Sequence of chain 4.C:
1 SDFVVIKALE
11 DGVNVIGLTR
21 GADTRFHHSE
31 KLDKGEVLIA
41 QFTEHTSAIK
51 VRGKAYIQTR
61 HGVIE

Binding-site contacts:
Ligand atom CD1 contacts residue SER47 of chain 4.C at 3.5 Å.
Ligand atom OXT contacts residue THR43 of chain 2.A at 2.6 Å (h-bond).
Ligand atom O contacts residue THR19 of chain 4.C at 4.0 Å.
Ligand atom OXT contacts residue GLY21 of chain 4.C at 4.0 Å.
Ligand atom O contacts residue THR43 of chain 2.A at 3.6 Å.
Ligand atom NE1 contacts residue GLN41 of chain 2.A at 2.9 Å (h-bond).
Ligand atom C contacts residue THR43 of chain 2.A at 3.5 Å.
Ligand atom CA contacts residue GLY21 of chain 4.C at 3.5 Å.
Ligand atom CB contacts residue THR24 of chain 4.C at 3.6 Å.
Ligand atom CE2 contacts residue THR46 of chain 2.A at 4.0 Å.
Ligand atom N contacts residue THR24 of chain 4.C at 2.8 Å (h-bond).
Ligand atom O contacts residue SER47 of chain 4.C at 2.9 Å (h-bond).
Ligand atom CA contacts residue THR19 of chain 4.C at 3.7 Å.
Ligand atom CZ2 contacts residue THR46 of chain 2.A at 3.9 Å.
Ligand atom CH2 contacts residue GLY17 of chain 2.A at 3.5 Å.
Ligand atom CZ3 contacts residue GLY17 of chain 2.A at 3.7 Å.
Ligand atom CA contacts residue SER47 of chain 4.C at 3.9 Å.
Ligand atom CE3 contacts residue HIS28 of chain 2.A at 4.0 Å.
Ligand atom CZ2 contacts residue ILE49 of chain 2.A at 3.9 Å (hydrophobic).
Ligand atom O contacts residue GLY21 of chain 4.C at 3.0 Å (h-bond).
Ligand atom CD2 contacts residue THR46 of chain 2.A at 4.0 Å.
Ligand atom N contacts residue GLY21 of chain 4.C at 2.8 Å (h-bond).
Ligand atom OXT contacts residue THR46 of chain 2.A at 2.8 Å (h-bond).
Ligand atom CB contacts residue THR19 of chain 4.C at 3.7 Å.
Ligand atom CG contacts residue SER47 of chain 4.C at 3.8 Å.
Ligand atom N contacts residue ASP23 of chain 4.C at 3.3 Å (salt-bridge).
Ligand atom CE2 contacts residue GLN41 of chain 2.A at 3.9 Å.
Ligand atom C contacts residue SER47 of chain 4.C at 3.5 Å.
Ligand atom N contacts residue THR19 of chain 4.C at 2.8 Å (h-bond).
Ligand atom CB contacts residue SER47 of chain 4.C at 3.4 Å.
Ligand atom CZ2 contacts residue ALA40 of chain 2.A at 3.9 Å (hydrophobic).
Ligand atom CD1 contacts residue THR43 of chain 2.A at 3.9 Å.
Ligand atom C contacts residue GLY21 of chain 4.C at 3.4 Å.
Ligand atom C contacts residue THR46 of chain 2.A at 3.9 Å.
Ligand atom CA contacts residue THR24 of chain 4.C at 3.2 Å.
Ligand atom CZ3 contacts residue HIS28 of chain 2.A at 4.0 Å.
Ligand atom CD1 contacts residue GLN41 of chain 2.A at 3.6 Å.
Ligand atom OXT contacts residue HIS45 of chain 2.A at 3.8 Å.
Ligand atom NE1 contacts residue ALA40 of chain 2.A at 3.8 Å.
Ligand atom O contacts residue ARG20 of chain 4.C at 3.5 Å.

The small molecule below binds the protein below.
Small molecule (SMILES): N[C@@H](Cc1c[nH]c2ccccc12)C(=O)O

Sequence of chain 2.A:
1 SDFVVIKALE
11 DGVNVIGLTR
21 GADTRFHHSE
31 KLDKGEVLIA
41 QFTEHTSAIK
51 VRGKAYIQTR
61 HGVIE